Sequence of chain 8.C:
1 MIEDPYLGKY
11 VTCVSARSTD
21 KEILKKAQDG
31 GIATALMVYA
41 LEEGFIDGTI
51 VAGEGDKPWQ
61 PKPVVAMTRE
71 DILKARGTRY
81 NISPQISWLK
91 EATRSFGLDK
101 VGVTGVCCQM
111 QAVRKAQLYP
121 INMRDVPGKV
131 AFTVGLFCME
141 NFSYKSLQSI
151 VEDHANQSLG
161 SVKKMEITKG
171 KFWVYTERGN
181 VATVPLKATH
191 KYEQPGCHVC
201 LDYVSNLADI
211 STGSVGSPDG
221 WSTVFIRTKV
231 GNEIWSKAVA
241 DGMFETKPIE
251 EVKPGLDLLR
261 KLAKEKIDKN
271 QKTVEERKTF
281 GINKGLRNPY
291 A

This protein binds this small molecule.
Small molecule (SMILES): C[C@@H](O)[C@@H](C)O

Binding-site contacts:
Ligand atom C1 contacts residue GLN117 of chain 8.C at 3.3 Å.
Ligand atom O5 contacts residue GLN117 of chain 8.C at 2.9 Å (h-bond).
Ligand atom O5 contacts residue PHE257 of chain 8.A at 4.5 Å.
Ligand atom O5 contacts residue ARG114 of chain 8.C at 4.1 Å.
Ligand atom O5 contacts residue SER261 of chain 8.A at 4.0 Å.
Ligand atom C2 contacts residue ARG114 of chain 8.C at 4.0 Å.
Ligand atom C2 contacts residue GLN117 of chain 8.C at 3.6 Å.
Ligand atom C4 contacts residue SER261 of chain 8.A at 3.5 Å.
Ligand atom C1 contacts residue ARG114 of chain 8.C at 4.3 Å.
Ligand atom C4 contacts residue GLU258 of chain 8.A at 3.8 Å.
Ligand atom C4 contacts residue PHE257 of chain 8.A at 4.4 Å (hydrophobic).
Ligand atom C1 contacts residue VAL130 of chain 8.C at 3.7 Å (hydrophobic).

Sequence of chain 8.A:
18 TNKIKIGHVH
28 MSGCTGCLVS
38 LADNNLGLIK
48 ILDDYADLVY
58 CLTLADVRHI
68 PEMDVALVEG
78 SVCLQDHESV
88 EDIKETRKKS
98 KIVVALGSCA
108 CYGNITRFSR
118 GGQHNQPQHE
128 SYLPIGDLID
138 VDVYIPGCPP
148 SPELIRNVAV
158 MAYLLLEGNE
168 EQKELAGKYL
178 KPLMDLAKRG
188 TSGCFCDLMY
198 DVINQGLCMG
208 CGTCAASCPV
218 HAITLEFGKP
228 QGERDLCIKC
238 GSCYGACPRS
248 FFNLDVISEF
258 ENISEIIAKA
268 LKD